Binding-site contacts:
Ligand atom CD1 contacts residue MET157 of chain 1.B at 3.6 Å (hydrophobic).
Ligand atom CB contacts residue SER156 of chain 1.B at 3.4 Å.
Ligand atom O contacts residue GLU106 of chain 1.B at 3.5 Å (salt-bridge).
Ligand atom CZ contacts residue MET157 of chain 1.B at 3.5 Å (hydrophobic).
Ligand atom CE2 contacts residue GLY154 of chain 1.B at 3.5 Å.
Ligand atom N contacts residue GLU155 of chain 1.B at 3.5 Å (salt-bridge).
Ligand atom N contacts residue CYS186 of chain 1.B at 3.0 Å (h-bond).
Ligand atom CZ contacts residue PRO47 of chain 1.B at 3.6 Å (hydrophobic).
Ligand atom CE2 contacts residue MET143 of chain 1.B at 3.6 Å (hydrophobic).
Ligand atom CD2 contacts residue MET157 of chain 1.B at 3.7 Å (hydrophobic).
Ligand atom CE2 contacts residue MET157 of chain 1.B at 3.6 Å (hydrophobic).
Ligand atom CD2 contacts residue MET157 of chain 1.B at 3.5 Å (hydrophobic).
Ligand atom CD contacts residue PHE46 of chain 1.B at 3.6 Å (hydrophobic).
Ligand atom CA contacts residue GLY154 of chain 1.B at 3.6 Å.
Ligand atom NE contacts residue PHE46 of chain 1.B at 3.5 Å.
Ligand atom CD2 contacts residue SER156 of chain 1.B at 3.5 Å.
Ligand atom N contacts residue GLY154 of chain 1.B at 3.7 Å.
Ligand atom O contacts residue TRP48 of chain 1.B at 3.2 Å.
Ligand atom C contacts residue GLU155 of chain 1.B at 3.5 Å.
Ligand atom NE contacts residue GLN187 of chain 1.B at 3.0 Å (h-bond).
Ligand atom N contacts residue CYS186 of chain 1.B at 3.6 Å.
Ligand atom CG contacts residue MET157 of chain 1.B at 3.7 Å (hydrophobic).
Ligand atom N contacts residue GLN187 of chain 1.B at 3.1 Å (h-bond).
Ligand atom CA contacts residue GLU155 of chain 1.B at 3.4 Å.
Ligand atom CD2 contacts residue GLY154 of chain 1.B at 3.7 Å.
Ligand atom CD contacts residue TRP48 of chain 1.B at 3.5 Å (hydrophobic).
Ligand atom CD2 contacts residue ILE111 of chain 1.B at 3.5 Å (hydrophobic).
Ligand atom N contacts residue GLN187 of chain 1.B at 3.7 Å.
Ligand atom NH1 contacts residue PRO47 of chain 1.B at 2.6 Å (h-bond).
Ligand atom OH contacts residue PRO47 of chain 1.B at 3.4 Å (h-bond).
Ligand atom CD1 contacts residue GLU155 of chain 1.B at 3.2 Å.
Ligand atom CG contacts residue TRP48 of chain 1.B at 3.5 Å (hydrophobic).
Ligand atom N contacts residue GLU155 of chain 1.B at 3.7 Å.
Ligand atom CB contacts residue GLU155 of chain 1.B at 3.6 Å.
Ligand atom NH2 contacts residue GLU155 of chain 1.B at 2.5 Å (salt-bridge).
Ligand atom NH2 contacts residue TYR41 of chain 1.B at 3.1 Å (h-bond).
Ligand atom CZ contacts residue GLU155 of chain 1.B at 3.5 Å.
Ligand atom CB contacts residue GLN187 of chain 1.B at 3.4 Å.
Ligand atom CE1 contacts residue MET157 of chain 1.B at 3.5 Å (hydrophobic).
Ligand atom O contacts residue ASN190 of chain 1.B at 3.6 Å (h-bond).

Sequence of chain 1.B:
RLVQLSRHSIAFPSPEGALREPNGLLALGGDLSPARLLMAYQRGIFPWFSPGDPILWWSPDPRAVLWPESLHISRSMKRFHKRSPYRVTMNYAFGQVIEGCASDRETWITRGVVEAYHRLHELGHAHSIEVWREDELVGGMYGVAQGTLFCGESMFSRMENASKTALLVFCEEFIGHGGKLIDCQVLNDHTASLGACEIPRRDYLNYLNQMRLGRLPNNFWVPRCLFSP

This protein binds this small molecule.
Small molecule (SMILES): CC(C)C[C@H](NC(=O)[C@H](Cc1ccc(O)cc1)NC(=O)[C@H](CCCN=C(N)N)NC(=O)[C@@H](N)Cc1ccccc1)C(=O)NCC(=O)O